This protein binds this small molecule.
Small molecule (SMILES): O=C(Nc1ccc(Cl)nc1)c1ccc(F)cc1

Sequence of chain 1.E:
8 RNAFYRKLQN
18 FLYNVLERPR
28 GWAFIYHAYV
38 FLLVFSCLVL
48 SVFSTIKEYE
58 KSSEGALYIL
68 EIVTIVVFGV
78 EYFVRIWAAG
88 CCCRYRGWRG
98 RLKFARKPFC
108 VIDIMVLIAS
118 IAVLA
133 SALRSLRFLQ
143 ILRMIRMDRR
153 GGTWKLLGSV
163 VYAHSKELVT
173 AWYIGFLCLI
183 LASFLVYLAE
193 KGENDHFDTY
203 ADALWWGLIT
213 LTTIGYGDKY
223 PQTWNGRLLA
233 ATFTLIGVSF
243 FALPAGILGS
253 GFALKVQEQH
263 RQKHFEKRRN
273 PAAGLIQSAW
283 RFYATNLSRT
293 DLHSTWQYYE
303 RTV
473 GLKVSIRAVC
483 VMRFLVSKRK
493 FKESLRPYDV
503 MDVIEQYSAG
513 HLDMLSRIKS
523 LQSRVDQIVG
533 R

Binding-site contacts:
Ligand atom N1 contacts residue VAL113 of chain 1.E at 3.2 Å.
Ligand atom C3 contacts residue ASP110 of chain 1.E at 2.8 Å.
Ligand atom F1 contacts residue LEU114 of chain 1.E at 3.0 Å.
Ligand atom C1 contacts residue ASP110 of chain 1.E at 3.5 Å.
Ligand atom C7 contacts residue LEU114 of chain 1.E at 3.3 Å (hydrophobic).
Ligand atom CL1 contacts residue PHE106 of chain 1.E at 3.2 Å.
Ligand atom N2 contacts residue ARG148 of chain 1.E at 3.1 Å.
Ligand atom C1 contacts residue VAL113 of chain 1.E at 3.8 Å (hydrophobic).
Ligand atom N2 contacts residue PHE106 of chain 1.E at 3.2 Å.
Ligand atom C7 contacts residue PHE75 of chain 1.E at 3.1 Å (hydrophobic).
Ligand atom CL1 contacts residue ASP150 of chain 1.E at 3.9 Å.
Ligand atom C2 contacts residue ARG148 of chain 1.E at 3.3 Å.
Ligand atom C12 contacts residue PHE106 of chain 1.E at 3.7 Å (hydrophobic).
Ligand atom C12 contacts residue ARG148 of chain 1.E at 3.1 Å.
Ligand atom N1 contacts residue ARG148 of chain 1.E at 4.0 Å.
Ligand atom C10 contacts residue LEU114 of chain 1.E at 3.0 Å (hydrophobic).
Ligand atom C8 contacts residue SER117 of chain 1.E at 3.3 Å.
Ligand atom O1 contacts residue PHE75 of chain 1.E at 3.5 Å.
Ligand atom CL1 contacts residue ARG148 of chain 1.E at 3.5 Å.
Ligand atom C3 contacts residue ARG148 of chain 1.E at 3.1 Å.
Ligand atom O1 contacts residue ASP110 of chain 1.E at 2.8 Å (salt-bridge).
Ligand atom N1 contacts residue ASP110 of chain 1.E at 3.1 Å (salt-bridge).
Ligand atom C8 contacts residue VAL113 of chain 1.E at 3.4 Å (hydrophobic).
Ligand atom C6 contacts residue ARG148 of chain 1.E at 3.3 Å.
Ligand atom C10 contacts residue SER117 of chain 1.E at 3.0 Å.
Ligand atom C8 contacts residue LEU114 of chain 1.E at 3.3 Å (hydrophobic).
Ligand atom C4 contacts residue ASP110 of chain 1.E at 3.6 Å.
Ligand atom O1 contacts residue ARG148 of chain 1.E at 2.0 Å (salt-bridge).
Ligand atom C4 contacts residue PHE75 of chain 1.E at 3.1 Å (hydrophobic).
Ligand atom C2 contacts residue ASP110 of chain 1.E at 3.5 Å.
Ligand atom C5 contacts residue VAL113 of chain 1.E at 3.3 Å (hydrophobic).
Ligand atom C5 contacts residue LEU114 of chain 1.E at 4.0 Å (hydrophobic).
Ligand atom F1 contacts residue SER117 of chain 1.E at 2.0 Å.
Ligand atom F1 contacts residue ILE72 of chain 1.E at 3.2 Å.
Ligand atom CL1 contacts residue ILE147 of chain 1.E at 4.0 Å.
Ligand atom C9 contacts residue ASP110 of chain 1.E at 3.0 Å.
Ligand atom C11 contacts residue ARG148 of chain 1.E at 3.2 Å.
Ligand atom C3 contacts residue VAL113 of chain 1.E at 4.0 Å (hydrophobic).
Ligand atom C9 contacts residue ARG148 of chain 1.E at 3.1 Å.
Ligand atom C1 contacts residue PHE75 of chain 1.E at 3.8 Å (hydrophobic).